Binding-site contacts:
Ligand atom CA contacts residue LYS257 of chain 1.C at 3.9 Å.
Ligand atom CA contacts residue GLU259 of chain 1.C at 3.7 Å.
Ligand atom O contacts residue ARG281 of chain 1.C at 3.5 Å (salt-bridge).
Ligand atom C contacts residue ARG281 of chain 1.C at 4.4 Å.
Ligand atom OXT contacts residue GLU259 of chain 1.C at 3.4 Å (salt-bridge).
Ligand atom C contacts residue THR315 of chain 1.C at 3.6 Å.
Ligand atom O contacts residue GLY282 of chain 1.C at 3.0 Å (h-bond).
Ligand atom O3 contacts residue ASP283 of chain 1.C at 3.9 Å.
Ligand atom CA contacts residue THR315 of chain 1.C at 4.1 Å.
Ligand atom O3 contacts residue GLU259 of chain 1.C at 3.1 Å (salt-bridge).
Ligand atom CB contacts residue THR315 of chain 1.C at 3.7 Å.
Ligand atom CA contacts residue ALA280 of chain 1.C at 4.1 Å (hydrophobic).
Ligand atom CB contacts residue LYS257 of chain 1.C at 3.5 Å.
Ligand atom O contacts residue THR315 of chain 1.C at 2.6 Å (h-bond).
Ligand atom OXT contacts residue ASP283 of chain 1.C at 2.7 Å (salt-bridge).
Ligand atom OXT contacts residue GLY282 of chain 1.C at 3.4 Å.
Ligand atom C contacts residue GLY282 of chain 1.C at 3.7 Å.
Ligand atom O contacts residue ALA280 of chain 1.C at 3.5 Å.
Ligand atom O3 contacts residue LYS257 of chain 1.C at 3.5 Å (salt-bridge).
Ligand atom C contacts residue ASP283 of chain 1.C at 3.8 Å.
Ligand atom C contacts residue GLU259 of chain 1.C at 3.9 Å.
Ligand atom CB contacts residue ALA280 of chain 1.C at 4.3 Å (hydrophobic).
Ligand atom O contacts residue ASP283 of chain 1.C at 4.0 Å.
Ligand atom CB contacts residue ARG60 of chain 1.C at 4.0 Å.
Ligand atom OXT contacts residue ALA280 of chain 1.C at 3.9 Å.
Ligand atom CB contacts residue MET278 of chain 1.C at 4.4 Å (hydrophobic).
Ligand atom C contacts residue ALA280 of chain 1.C at 3.9 Å (hydrophobic).

Sequence of chain 1.C:
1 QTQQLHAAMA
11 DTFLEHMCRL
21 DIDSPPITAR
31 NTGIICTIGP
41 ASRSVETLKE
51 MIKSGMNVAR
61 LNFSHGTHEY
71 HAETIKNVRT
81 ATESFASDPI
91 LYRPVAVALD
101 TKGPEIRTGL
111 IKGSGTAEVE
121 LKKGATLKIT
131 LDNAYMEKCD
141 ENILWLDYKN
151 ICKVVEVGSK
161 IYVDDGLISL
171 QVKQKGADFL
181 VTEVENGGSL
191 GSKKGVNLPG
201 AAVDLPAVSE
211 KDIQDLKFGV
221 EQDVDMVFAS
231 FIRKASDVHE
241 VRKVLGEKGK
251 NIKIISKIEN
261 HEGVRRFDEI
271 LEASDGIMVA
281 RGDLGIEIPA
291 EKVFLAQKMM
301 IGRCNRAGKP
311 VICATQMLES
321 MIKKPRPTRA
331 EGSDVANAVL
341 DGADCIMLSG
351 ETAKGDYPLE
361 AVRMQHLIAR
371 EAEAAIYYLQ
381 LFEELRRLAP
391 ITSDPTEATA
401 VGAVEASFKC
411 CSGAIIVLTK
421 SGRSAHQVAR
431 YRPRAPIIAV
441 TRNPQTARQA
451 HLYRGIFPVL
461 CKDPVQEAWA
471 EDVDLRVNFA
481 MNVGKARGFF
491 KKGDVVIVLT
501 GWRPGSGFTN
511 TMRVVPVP

This small molecule binds to this protein.
Small molecule (SMILES): CC(=O)C(=O)O